Sequence of chain 1.A:
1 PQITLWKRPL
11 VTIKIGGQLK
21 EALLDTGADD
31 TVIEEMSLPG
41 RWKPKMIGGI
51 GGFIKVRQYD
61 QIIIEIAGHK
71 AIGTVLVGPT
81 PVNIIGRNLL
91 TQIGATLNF

Sequence of chain 1.B:
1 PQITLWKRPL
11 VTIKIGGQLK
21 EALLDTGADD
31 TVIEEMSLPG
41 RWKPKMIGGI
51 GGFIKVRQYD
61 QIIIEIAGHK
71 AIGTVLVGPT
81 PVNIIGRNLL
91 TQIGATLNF

This protein binds this small molecule.
Small molecule (SMILES): CC[C@H](C)[C@H](NC(=O)[C@H](CCC(N)=O)NC(=O)[C@H](CC(=O)O)NC(=O)[C@H](C)N)C(=O)N[C@@H]([C@@H](C)CC)C(O)(O)N[C@H](C(=O)N[C@H](C=O)CCC(=O)O)[C@@H](C)CC

Sequence of chain 1.C:
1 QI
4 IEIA

Binding-site contacts:
Ligand atom CA contacts residue ILE4 of chain 1.C at 0.8 Å (hydrophobic).
Ligand atom CG1 contacts residue ILE4 of chain 1.C at 0.5 Å (hydrophobic).
Ligand atom C contacts residue ILE4 of chain 1.C at 0.8 Å (hydrophobic).
Ligand atom CB contacts residue IL03 of chain 1.C at 0.8 Å.
Ligand atom CG1 contacts residue IL03 of chain 1.C at 1.0 Å.
Ligand atom CA contacts residue ILE6 of chain 1.C at 0.8 Å (hydrophobic).
Ligand atom N contacts residue IL03 of chain 1.C at 0.8 Å.
Ligand atom CB contacts residue ILE4 of chain 1.C at 0.6 Å (hydrophobic).
Ligand atom CB contacts residue ILE2 of chain 1.C at 1.0 Å (hydrophobic).
Ligand atom C contacts residue GLN1 of chain 1.C at 0.6 Å.
Ligand atom C contacts residue ILE2 of chain 1.C at 1.1 Å (hydrophobic).
Ligand atom CA contacts residue IL03 of chain 1.C at 0.8 Å.
Ligand atom N contacts residue GLU5 of chain 1.C at 1.0 Å.
Ligand atom CD1 contacts residue GLU5 of chain 1.C at 0.4 Å.
Ligand atom O contacts residue GLU5 of chain 1.C at 0.3 Å (salt-bridge).
Ligand atom N contacts residue GLU5 of chain 1.C at 0.9 Å (salt-bridge).
Ligand atom C contacts residue GLU5 of chain 1.C at 0.7 Å.
Ligand atom CB contacts residue GLU5 of chain 1.C at 0.7 Å.
Ligand atom CD contacts residue ILE2 of chain 1.C at 0.9 Å (hydrophobic).
Ligand atom O contacts residue ILE6 of chain 1.C at 0.2 Å (h-bond).
Ligand atom CB contacts residue ALA7 of chain 1.C at 1.0 Å (hydrophobic).
Ligand atom N contacts residue ILE4 of chain 1.C at 0.6 Å.
Ligand atom CD contacts residue ILE6 of chain 1.C at 1.1 Å (hydrophobic).
Ligand atom CA contacts residue ILE2 of chain 1.C at 0.5 Å (hydrophobic).
Ligand atom N contacts residue IL03 of chain 1.C at 1.0 Å (h-bond).
Ligand atom CG contacts residue ILE6 of chain 1.C at 0.9 Å (hydrophobic).
Ligand atom CG1 contacts residue GLU5 of chain 1.C at 0.7 Å.
Ligand atom C contacts residue IL03 of chain 1.C at 0.5 Å.
Ligand atom O contacts residue ILE4 of chain 1.C at 0.9 Å (h-bond).
Ligand atom O contacts residue GLN1 of chain 1.C at 0.4 Å (h-bond).
Ligand atom C contacts residue ILE6 of chain 1.C at 0.5 Å (hydrophobic).
Ligand atom CA contacts residue ALA7 of chain 1.C at 0.8 Å (hydrophobic).
Ligand atom N contacts residue ILE6 of chain 1.C at 0.8 Å.
Ligand atom C contacts residue IL03 of chain 1.C at 1.0 Å.
Ligand atom O contacts residue ILE4 of chain 1.C at 0.9 Å (h-bond).
Ligand atom CA contacts residue GLU5 of chain 1.C at 0.6 Å.
Ligand atom N contacts residue ALA7 of chain 1.C at 0.4 Å.
Ligand atom C contacts residue ILE6 of chain 1.C at 0.8 Å (hydrophobic).
Ligand atom CB contacts residue ILE6 of chain 1.C at 0.9 Å (hydrophobic).
Ligand atom OD1 contacts residue ALA7 of chain 1.C at 1.1 Å.